Sequence of chain 1.A:
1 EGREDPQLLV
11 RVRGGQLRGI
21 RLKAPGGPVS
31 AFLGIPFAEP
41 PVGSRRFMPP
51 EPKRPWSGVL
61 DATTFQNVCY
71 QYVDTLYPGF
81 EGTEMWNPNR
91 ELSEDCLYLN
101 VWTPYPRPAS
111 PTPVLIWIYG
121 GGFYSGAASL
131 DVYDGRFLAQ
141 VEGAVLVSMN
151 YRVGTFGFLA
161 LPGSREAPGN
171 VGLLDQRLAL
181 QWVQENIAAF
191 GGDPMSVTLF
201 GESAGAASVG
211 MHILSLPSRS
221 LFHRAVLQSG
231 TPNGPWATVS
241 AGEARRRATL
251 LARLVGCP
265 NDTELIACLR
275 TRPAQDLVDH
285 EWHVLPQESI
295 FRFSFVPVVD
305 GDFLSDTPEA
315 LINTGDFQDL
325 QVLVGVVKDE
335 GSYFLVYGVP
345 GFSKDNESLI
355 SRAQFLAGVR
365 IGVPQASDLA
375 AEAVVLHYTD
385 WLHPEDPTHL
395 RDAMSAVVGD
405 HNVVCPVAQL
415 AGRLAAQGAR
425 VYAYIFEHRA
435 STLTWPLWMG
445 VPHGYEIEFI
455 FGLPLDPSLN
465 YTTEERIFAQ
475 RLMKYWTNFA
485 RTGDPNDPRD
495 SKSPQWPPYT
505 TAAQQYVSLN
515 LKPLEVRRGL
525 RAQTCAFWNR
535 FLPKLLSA

This small molecule binds to this protein.
Small molecule (SMILES): C[N+](C)(C)c1cccc(C(O)(O)C(F)(F)F)c1

Binding-site contacts:
Ligand atom F2' contacts residue PHE295 of chain 1.A at 3.2 Å.
Ligand atom F1' contacts residue GLY122 of chain 1.A at 3.0 Å.
Ligand atom O1' contacts residue GLY121 of chain 1.A at 2.8 Å (h-bond).
Ligand atom O1' contacts residue GLY120 of chain 1.A at 3.8 Å.
Ligand atom CM1 contacts residue TRP86 of chain 1.A at 3.3 Å (hydrophobic).
Ligand atom C4 contacts residue PHE338 of chain 1.A at 3.9 Å (hydrophobic).
Ligand atom C2' contacts residue SER203 of chain 1.A at 2.5 Å.
Ligand atom C1' contacts residue ALA204 of chain 1.A at 3.7 Å (hydrophobic).
Ligand atom O1' contacts residue GLY122 of chain 1.A at 2.8 Å (h-bond).
Ligand atom CM2 contacts residue TRP86 of chain 1.A at 3.8 Å (hydrophobic).
Ligand atom C1' contacts residue SER203 of chain 1.A at 1.9 Å.
Ligand atom C3 contacts residue GLY121 of chain 1.A at 3.7 Å.
Ligand atom CM2 contacts residue GLY121 of chain 1.A at 3.9 Å.
Ligand atom F1' contacts residue SER203 of chain 1.A at 3.8 Å.
Ligand atom C1' contacts residue HIS447 of chain 1.A at 3.7 Å.
Ligand atom O1' contacts residue SER203 of chain 1.A at 2.4 Å (h-bond).
Ligand atom F1' contacts residue PHE297 of chain 1.A at 3.0 Å.
Ligand atom C3 contacts residue SER203 of chain 1.A at 3.0 Å.
Ligand atom C2' contacts residue GLY122 of chain 1.A at 3.9 Å.
Ligand atom F2' contacts residue SER203 of chain 1.A at 2.8 Å.
Ligand atom C2 contacts residue GLY121 of chain 1.A at 3.6 Å.
Ligand atom O1' contacts residue ALA204 of chain 1.A at 2.8 Å (h-bond).
Ligand atom C2 contacts residue HIS447 of chain 1.A at 3.8 Å.
Ligand atom C6 contacts residue TYR337 of chain 1.A at 3.5 Å (hydrophobic).
Ligand atom CM1 contacts residue TYR337 of chain 1.A at 3.8 Å (hydrophobic).
Ligand atom C5 contacts residue TYR124 of chain 1.A at 3.9 Å (hydrophobic).
Ligand atom C1' contacts residue GLY122 of chain 1.A at 3.6 Å.
Ligand atom F2' contacts residue PHE338 of chain 1.A at 3.3 Å.
Ligand atom C3 contacts residue HIS447 of chain 1.A at 3.9 Å.
Ligand atom CM3 contacts residue GLU202 of chain 1.A at 3.5 Å.
Ligand atom F3' contacts residue PHE295 of chain 1.A at 3.9 Å.
Ligand atom C5 contacts residue TYR337 of chain 1.A at 4.0 Å (hydrophobic).
Ligand atom C1' contacts residue GLY121 of chain 1.A at 3.8 Å.
Ligand atom C4 contacts residue GLY122 of chain 1.A at 3.8 Å.
Ligand atom F3' contacts residue SER203 of chain 1.A at 2.6 Å.
Ligand atom C3 contacts residue GLY122 of chain 1.A at 3.7 Å.
Ligand atom F2' contacts residue HIS447 of chain 1.A at 3.6 Å.
Ligand atom F3' contacts residue ALA204 of chain 1.A at 3.4 Å.
Ligand atom C2 contacts residue SER203 of chain 1.A at 3.2 Å.
Ligand atom F3' contacts residue TRP236 of chain 1.A at 3.1 Å.